The small molecule below binds the protein below.
Small molecule (SMILES): O=C(O)[C@@H]1O[C@H](O[C@H]2[C@@H](OS(=O)(=O)O)O[C@@H](O)[C@H](NS(=O)(=O)O)[C@H]2O)[C@@H](OS(=O)(=O)O)[C@H](O)[C@@H]1O

Sequence of chain 3.H:
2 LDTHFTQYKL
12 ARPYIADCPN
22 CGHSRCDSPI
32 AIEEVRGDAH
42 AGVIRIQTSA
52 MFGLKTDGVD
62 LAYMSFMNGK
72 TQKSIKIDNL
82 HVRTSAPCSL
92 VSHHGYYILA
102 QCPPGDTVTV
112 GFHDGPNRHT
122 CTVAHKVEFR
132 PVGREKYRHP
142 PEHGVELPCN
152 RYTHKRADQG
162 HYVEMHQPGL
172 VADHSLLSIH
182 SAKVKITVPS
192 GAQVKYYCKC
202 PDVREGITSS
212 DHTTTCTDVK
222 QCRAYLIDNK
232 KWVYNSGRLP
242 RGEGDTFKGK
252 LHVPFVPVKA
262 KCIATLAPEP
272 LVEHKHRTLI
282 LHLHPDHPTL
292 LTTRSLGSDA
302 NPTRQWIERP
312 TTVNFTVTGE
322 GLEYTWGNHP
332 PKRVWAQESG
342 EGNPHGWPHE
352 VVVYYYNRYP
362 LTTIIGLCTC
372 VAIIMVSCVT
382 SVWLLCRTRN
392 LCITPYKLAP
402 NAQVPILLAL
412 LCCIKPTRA

Binding-site contacts:
Ligand atom O6B contacts residue HIS155 of chain 3.H at 3.3 Å (h-bond).
Ligand atom O6B contacts residue ARG157 of chain 3.H at 3.3 Å (salt-bridge).
Ligand atom O6A contacts residue HIS94 of chain 3.H at 3.2 Å (h-bond).
Ligand atom C3 contacts residue LYS156 of chain 3.H at 4.0 Å.
Ligand atom C4 contacts residue LYS156 of chain 3.H at 4.0 Å.
Ligand atom O3 contacts residue LYS156 of chain 3.H at 3.0 Å.
Ligand atom OAH contacts residue THR4 of chain 3.H at 3.7 Å.
Ligand atom O6A contacts residue SER93 of chain 3.H at 3.2 Å.
Ligand atom OAF contacts residue ALA158 of chain 3.H at 3.3 Å.
Ligand atom C6 contacts residue LEU62 of chain 3.H at 3.5 Å (hydrophobic).
Ligand atom O5 contacts residue ARG157 of chain 3.H at 3.8 Å.
Ligand atom O4 contacts residue LYS156 of chain 3.H at 3.5 Å.
Ligand atom O6B contacts residue LEU62 of chain 3.H at 4.0 Å.
Ligand atom O4 contacts residue HIS155 of chain 3.H at 3.5 Å (h-bond).
Ligand atom C6 contacts residue HIS94 of chain 3.H at 3.9 Å.
Ligand atom OAH contacts residue ASP3 of chain 3.H at 4.0 Å.
Ligand atom SAG contacts residue THR4 of chain 3.H at 3.9 Å.
Ligand atom OAH contacts residue LEU2 of chain 3.H at 2.8 Å (h-bond).
Ligand atom O5 contacts residue LYS156 of chain 3.H at 3.4 Å.
Ligand atom O3 contacts residue ARG157 of chain 3.H at 3.3 Å (salt-bridge).
Ligand atom C5 contacts residue HIS155 of chain 3.H at 4.0 Å.
Ligand atom OAH contacts residue ARG157 of chain 3.H at 3.1 Å (salt-bridge).
Ligand atom O5 contacts residue HIS155 of chain 3.H at 3.6 Å.
Ligand atom OBI contacts residue LYS156 of chain 3.H at 4.0 Å.
Ligand atom O6A contacts residue LEU62 of chain 3.H at 3.4 Å.
Ligand atom C6 contacts residue HIS155 of chain 3.H at 3.4 Å.
Ligand atom O4 contacts residue SER93 of chain 3.H at 3.0 Å (h-bond).
Ligand atom C2 contacts residue ALA158 of chain 3.H at 3.7 Å (hydrophobic).
Ligand atom O3 contacts residue ALA158 of chain 3.H at 3.0 Å (h-bond).
Ligand atom C3 contacts residue ALA158 of chain 3.H at 4.0 Å (hydrophobic).
Ligand atom C5 contacts residue LEU62 of chain 3.H at 3.8 Å (hydrophobic).
Ligand atom C6 contacts residue SER93 of chain 3.H at 4.0 Å.
Ligand atom SAG contacts residue ARG157 of chain 3.H at 3.6 Å (salt-bridge).
Ligand atom O6A contacts residue HIS155 of chain 3.H at 3.8 Å.
Ligand atom OAF contacts residue THR4 of chain 3.H at 2.9 Å (h-bond).
Ligand atom O6B contacts residue LYS156 of chain 3.H at 3.3 Å.
Ligand atom O6B contacts residue HIS94 of chain 3.H at 4.0 Å.
Ligand atom O5B contacts residue LYS156 of chain 3.H at 3.3 Å.
Ligand atom C3 contacts residue ARG157 of chain 3.H at 3.7 Å.
Ligand atom OAF contacts residue ARG157 of chain 3.H at 2.8 Å (salt-bridge).